Binding-site contacts:
Ligand atom C19 contacts residue LEU141 of chain 1.A at 3.8 Å (hydrophobic).
Ligand atom C15 contacts residue SER1 of chain 2.A at 3.9 Å.
Ligand atom C18 contacts residue ASN142 of chain 1.A at 3.5 Å.
Ligand atom N2 contacts residue HIS163 of chain 1.A at 2.8 Å (h-bond).
Ligand atom N2 contacts residue LEU141 of chain 1.A at 3.8 Å.
Ligand atom C8 contacts residue ASP187 of chain 1.A at 3.6 Å.
Ligand atom C9 contacts residue ASP187 of chain 1.A at 3.6 Å.
Ligand atom N2 contacts residue PHE140 of chain 1.A at 3.8 Å.
Ligand atom N contacts residue CYS145 of chain 1.A at 3.9 Å.
Ligand atom C contacts residue CYS145 of chain 1.A at 3.5 Å (hydrophobic).
Ligand atom C13 contacts residue PHE140 of chain 1.A at 3.4 Å (hydrophobic).
Ligand atom C14 contacts residue ASN142 of chain 1.A at 3.9 Å.
Ligand atom C8 contacts residue HIS41 of chain 1.A at 3.6 Å.
Ligand atom C17 contacts residue ASN142 of chain 1.A at 3.8 Å.
Ligand atom O contacts residue GLY143 of chain 1.A at 3.0 Å (h-bond).
Ligand atom C14 contacts residue PHE140 of chain 1.A at 3.8 Å (hydrophobic).
Ligand atom C12 contacts residue CYS145 of chain 1.A at 3.6 Å (hydrophobic).
Ligand atom C9 contacts residue HIS41 of chain 1.A at 3.8 Å.
Ligand atom C5 contacts residue HIS41 of chain 1.A at 3.9 Å.
Ligand atom N2 contacts residue SER144 of chain 1.A at 3.5 Å (h-bond).
Ligand atom C13 contacts residue HIS163 of chain 1.A at 3.8 Å.
Ligand atom C12 contacts residue SER144 of chain 1.A at 3.8 Å.
Ligand atom C13 contacts residue GLU166 of chain 1.A at 3.6 Å.
Ligand atom C7 contacts residue MET49 of chain 1.A at 3.8 Å (hydrophobic).
Ligand atom C14 contacts residue LEU141 of chain 1.A at 3.6 Å (hydrophobic).
Ligand atom C2 contacts residue HIS41 of chain 1.A at 3.5 Å.
Ligand atom O contacts residue ASN142 of chain 1.A at 3.4 Å.
Ligand atom C15 contacts residue PHE140 of chain 1.A at 3.5 Å (hydrophobic).
Ligand atom C3 contacts residue HIS164 of chain 1.A at 3.7 Å.
Ligand atom C8 contacts residue TYR54 of chain 1.A at 3.5 Å (hydrophobic).
Ligand atom C7 contacts residue HIS41 of chain 1.A at 3.6 Å.
Ligand atom C10 contacts residue HIS41 of chain 1.A at 3.7 Å.
Ligand atom C12 contacts residue HIS163 of chain 1.A at 3.5 Å.
Ligand atom C11 contacts residue LEU141 of chain 1.A at 3.9 Å (hydrophobic).
Ligand atom C19 contacts residue ASN142 of chain 1.A at 3.7 Å.
Ligand atom C13 contacts residue LEU141 of chain 1.A at 3.7 Å (hydrophobic).
Ligand atom C15 contacts residue LEU141 of chain 1.A at 3.9 Å (hydrophobic).
Ligand atom C12 contacts residue LEU141 of chain 1.A at 3.9 Å (hydrophobic).
Ligand atom O contacts residue CYS145 of chain 1.A at 3.5 Å (h-bond).
Ligand atom C15 contacts residue GLU166 of chain 1.A at 3.5 Å.

This protein binds this small molecule.
Small molecule (SMILES): O=C(c1cncc2ccccc12)N1CCN(c2ccccc2)CC1

Sequence of chain 1.A:
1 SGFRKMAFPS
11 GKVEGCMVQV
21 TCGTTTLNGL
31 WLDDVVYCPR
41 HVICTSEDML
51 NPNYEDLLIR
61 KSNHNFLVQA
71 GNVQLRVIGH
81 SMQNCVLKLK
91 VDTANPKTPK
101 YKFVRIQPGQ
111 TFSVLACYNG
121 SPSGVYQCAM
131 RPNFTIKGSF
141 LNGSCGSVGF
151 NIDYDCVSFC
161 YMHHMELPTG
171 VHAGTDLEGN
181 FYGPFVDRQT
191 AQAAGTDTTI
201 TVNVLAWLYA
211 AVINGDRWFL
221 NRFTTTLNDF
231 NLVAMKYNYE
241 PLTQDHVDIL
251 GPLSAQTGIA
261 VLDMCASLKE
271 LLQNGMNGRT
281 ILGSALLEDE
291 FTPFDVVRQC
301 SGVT

Sequence of chain 2.A:
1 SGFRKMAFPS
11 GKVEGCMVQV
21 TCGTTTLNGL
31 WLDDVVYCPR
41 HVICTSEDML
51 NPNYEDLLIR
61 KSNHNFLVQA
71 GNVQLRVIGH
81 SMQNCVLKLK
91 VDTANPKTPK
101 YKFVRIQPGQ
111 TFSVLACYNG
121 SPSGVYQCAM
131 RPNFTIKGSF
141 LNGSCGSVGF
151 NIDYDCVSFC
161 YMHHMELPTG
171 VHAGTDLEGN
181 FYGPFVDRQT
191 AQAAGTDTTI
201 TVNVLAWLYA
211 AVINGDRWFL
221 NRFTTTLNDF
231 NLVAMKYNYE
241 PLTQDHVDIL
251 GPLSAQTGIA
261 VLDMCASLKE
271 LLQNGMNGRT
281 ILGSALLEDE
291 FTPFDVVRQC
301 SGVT